Binding-site contacts:
Ligand atom C18 contacts residue TYR201 of chain 1.B at 3.7 Å (hydrophobic).
Ligand atom C9 contacts residue GLY235 of chain 1.B at 3.8 Å.
Ligand atom C0 contacts residue VAL200 of chain 1.B at 4.1 Å (hydrophobic).
Ligand atom C21 contacts residue LEU231 of chain 1.B at 4.2 Å (hydrophobic).
Ligand atom C1 contacts residue VAL200 of chain 1.B at 4.0 Å (hydrophobic).
Ligand atom O34 contacts residue TYR201 of chain 1.B at 3.1 Å.
Ligand atom C15 contacts residue TYR201 of chain 1.B at 4.2 Å (hydrophobic).
Ligand atom C15 contacts residue LEU231 of chain 1.B at 4.1 Å (hydrophobic).
Ligand atom C0 contacts residue MET238 of chain 1.B at 3.8 Å (hydrophobic).
Ligand atom C24 contacts residue ALA204 of chain 1.B at 4.0 Å (hydrophobic).
Ligand atom C27 contacts residue HIS228 of chain 1.B at 4.3 Å.
Ligand atom C21 contacts residue TYR201 of chain 1.B at 4.3 Å (hydrophobic).
Ligand atom O34 contacts residue LYS205 of chain 1.B at 4.3 Å.
Ligand atom C24 contacts residue TYR201 of chain 1.B at 4.4 Å (hydrophobic).
Ligand atom C0 contacts residue LEU231 of chain 1.B at 4.4 Å (hydrophobic).
Ligand atom C30 contacts residue TYR201 of chain 1.B at 4.1 Å (hydrophobic).
Ligand atom C21 contacts residue LYS232 of chain 1.B at 4.2 Å.
Ligand atom C12 contacts residue ALA197 of chain 1.B at 3.9 Å (hydrophobic).
Ligand atom C1 contacts residue MET238 of chain 1.B at 4.4 Å (hydrophobic).
Ligand atom C9 contacts residue LEU231 of chain 1.B at 3.7 Å (hydrophobic).
Ligand atom O63 contacts residue HIS228 of chain 1.B at 3.5 Å (h-bond).
Ligand atom C1 contacts residue ALA197 of chain 1.B at 3.8 Å (hydrophobic).
Ligand atom C0 contacts residue LEU234 of chain 1.B at 4.5 Å (hydrophobic).
Ligand atom C12 contacts residue TYR201 of chain 1.B at 4.5 Å (hydrophobic).
Ligand atom C18 contacts residue LEU231 of chain 1.B at 4.4 Å (hydrophobic).

The small molecule below binds the protein below.
Small molecule (SMILES): CCCCCCCCCC(=O)N(CCO)C[C@@H](O)[C@@H](O)[C@@H](O)[C@@H](O)CO

Sequence of chain 1.B:
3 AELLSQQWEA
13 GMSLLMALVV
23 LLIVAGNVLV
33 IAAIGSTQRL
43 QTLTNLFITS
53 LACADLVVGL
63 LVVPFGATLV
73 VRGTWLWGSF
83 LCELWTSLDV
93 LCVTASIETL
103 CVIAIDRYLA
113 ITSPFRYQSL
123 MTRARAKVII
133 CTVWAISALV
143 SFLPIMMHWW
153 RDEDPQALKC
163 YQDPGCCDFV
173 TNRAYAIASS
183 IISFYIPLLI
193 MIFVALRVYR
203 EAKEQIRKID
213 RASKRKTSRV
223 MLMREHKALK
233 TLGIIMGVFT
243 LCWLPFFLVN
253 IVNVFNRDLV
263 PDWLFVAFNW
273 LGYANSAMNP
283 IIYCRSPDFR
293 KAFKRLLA